Binding-site contacts:
Ligand atom C6 contacts residue GLU123 of chain 1.J at 3.9 Å.
Ligand atom O7 contacts residue ASN126 of chain 1.J at 4.1 Å.
Ligand atom C2 contacts residue ASN126 of chain 1.J at 2.5 Å.
Ligand atom O6 contacts residue GLU123 of chain 1.J at 4.3 Å.
Ligand atom C5 contacts residue ASN126 of chain 1.J at 3.8 Å.
Ligand atom C3 contacts residue ASN126 of chain 1.J at 3.9 Å.
Ligand atom C6 contacts residue LYS122 of chain 1.J at 4.4 Å.
Ligand atom N2 contacts residue ASN126 of chain 1.J at 2.9 Å (h-bond).
Ligand atom C1 contacts residue ASN126 of chain 1.J at 1.5 Å.
Ligand atom C7 contacts residue ASN126 of chain 1.J at 3.7 Å.
Ligand atom O5 contacts residue ASN126 of chain 1.J at 2.5 Å (h-bond).
Ligand atom C4 contacts residue ASN126 of chain 1.J at 4.3 Å.

Sequence of chain 1.J:
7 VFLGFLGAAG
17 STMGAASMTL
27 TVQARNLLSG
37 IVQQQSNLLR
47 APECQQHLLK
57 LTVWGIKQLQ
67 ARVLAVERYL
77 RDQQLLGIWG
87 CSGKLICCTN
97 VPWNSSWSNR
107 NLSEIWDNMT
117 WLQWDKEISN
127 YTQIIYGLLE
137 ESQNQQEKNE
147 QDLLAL

The protein below binds the small molecule below.
Small molecule (SMILES): CC(=O)N[C@@H]1[C@@H](O)[C@H](O)[C@@H](CO)O[C@H]1O